Binding-site contacts:
Ligand atom C8 contacts residue GLY1131 of chain 1.C at 3.9 Å.
Ligand atom C8 contacts residue ILE1130 of chain 1.C at 4.3 Å (hydrophobic).
Ligand atom C3 contacts residue ASN709 of chain 1.C at 3.8 Å.
Ligand atom N2 contacts residue ASN709 of chain 1.C at 2.8 Å (h-bond).
Ligand atom O7 contacts residue ASN709 of chain 1.C at 4.5 Å.
Ligand atom C5 contacts residue ASN709 of chain 1.C at 3.7 Å.
Ligand atom C1 contacts residue ASN709 of chain 1.C at 1.4 Å.
Ligand atom O5 contacts residue ASN709 of chain 1.C at 2.4 Å (h-bond).
Ligand atom C4 contacts residue ASN709 of chain 1.C at 4.2 Å.
Ligand atom C1 contacts residue ASN710 of chain 1.C at 4.5 Å.
Ligand atom C7 contacts residue ASN709 of chain 1.C at 3.9 Å.
Ligand atom C2 contacts residue ASN709 of chain 1.C at 2.4 Å.

A protein and the small-molecule ligand that binds it are described below.
Small molecule (SMILES): CC(=O)N[C@@H]1[C@@H](O)[C@H](O)[C@@H](CO)O[C@H]1O

Sequence of chain 1.C:
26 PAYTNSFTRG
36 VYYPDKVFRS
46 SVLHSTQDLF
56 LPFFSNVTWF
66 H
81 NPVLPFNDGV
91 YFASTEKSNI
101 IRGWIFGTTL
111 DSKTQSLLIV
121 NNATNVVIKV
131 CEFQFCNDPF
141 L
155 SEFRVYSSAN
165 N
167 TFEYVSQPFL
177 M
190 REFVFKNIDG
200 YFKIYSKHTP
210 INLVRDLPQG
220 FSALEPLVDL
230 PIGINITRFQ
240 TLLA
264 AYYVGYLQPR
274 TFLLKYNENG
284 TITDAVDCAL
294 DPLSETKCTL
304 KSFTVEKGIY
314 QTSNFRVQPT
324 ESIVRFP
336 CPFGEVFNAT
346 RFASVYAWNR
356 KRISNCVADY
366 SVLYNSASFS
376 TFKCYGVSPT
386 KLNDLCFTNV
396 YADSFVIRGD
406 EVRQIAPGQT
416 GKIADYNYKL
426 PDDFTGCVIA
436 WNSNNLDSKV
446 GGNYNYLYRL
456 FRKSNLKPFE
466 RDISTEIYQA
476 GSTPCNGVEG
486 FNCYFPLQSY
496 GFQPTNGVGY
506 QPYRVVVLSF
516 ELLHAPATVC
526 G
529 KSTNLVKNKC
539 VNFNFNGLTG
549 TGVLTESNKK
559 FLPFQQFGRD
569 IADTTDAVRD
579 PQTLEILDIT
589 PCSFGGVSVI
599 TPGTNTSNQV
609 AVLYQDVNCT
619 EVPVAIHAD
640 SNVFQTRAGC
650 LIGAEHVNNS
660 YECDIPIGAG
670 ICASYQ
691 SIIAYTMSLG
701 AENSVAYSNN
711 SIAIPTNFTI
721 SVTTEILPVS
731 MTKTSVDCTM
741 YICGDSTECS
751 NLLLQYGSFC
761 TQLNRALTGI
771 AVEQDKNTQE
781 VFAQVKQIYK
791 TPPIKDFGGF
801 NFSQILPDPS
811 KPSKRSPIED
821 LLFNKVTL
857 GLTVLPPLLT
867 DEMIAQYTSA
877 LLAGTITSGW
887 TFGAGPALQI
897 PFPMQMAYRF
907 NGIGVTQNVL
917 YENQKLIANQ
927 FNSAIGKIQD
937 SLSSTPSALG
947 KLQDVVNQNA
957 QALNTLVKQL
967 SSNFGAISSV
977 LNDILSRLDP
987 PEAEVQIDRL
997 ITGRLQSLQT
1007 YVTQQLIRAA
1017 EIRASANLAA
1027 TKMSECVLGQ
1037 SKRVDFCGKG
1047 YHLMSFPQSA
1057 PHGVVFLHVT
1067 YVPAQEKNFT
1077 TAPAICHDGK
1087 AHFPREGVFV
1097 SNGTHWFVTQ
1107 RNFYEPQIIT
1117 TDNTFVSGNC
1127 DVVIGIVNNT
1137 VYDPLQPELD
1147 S